Binding-site contacts:
Ligand atom C2 contacts residue ASN657 of chain 1.B at 2.5 Å.
Ligand atom C8 contacts residue HIS655 of chain 1.B at 3.6 Å.
Ligand atom C7 contacts residue ASN657 of chain 1.B at 3.1 Å.
Ligand atom C3 contacts residue ASN657 of chain 1.B at 3.8 Å.
Ligand atom C4 contacts residue ASN657 of chain 1.B at 4.2 Å.
Ligand atom C5 contacts residue ASN657 of chain 1.B at 3.7 Å.
Ligand atom N2 contacts residue ASN657 of chain 1.B at 2.9 Å (h-bond).
Ligand atom C1 contacts residue ASN657 of chain 1.B at 1.4 Å.
Ligand atom O5 contacts residue ASN657 of chain 1.B at 2.4 Å (h-bond).
Ligand atom C8 contacts residue ASN657 of chain 1.B at 4.3 Å.
Ligand atom C8 contacts residue VAL656 of chain 1.B at 4.5 Å (hydrophobic).
Ligand atom O7 contacts residue ASN657 of chain 1.B at 3.0 Å (h-bond).

Sequence of chain 1.B:
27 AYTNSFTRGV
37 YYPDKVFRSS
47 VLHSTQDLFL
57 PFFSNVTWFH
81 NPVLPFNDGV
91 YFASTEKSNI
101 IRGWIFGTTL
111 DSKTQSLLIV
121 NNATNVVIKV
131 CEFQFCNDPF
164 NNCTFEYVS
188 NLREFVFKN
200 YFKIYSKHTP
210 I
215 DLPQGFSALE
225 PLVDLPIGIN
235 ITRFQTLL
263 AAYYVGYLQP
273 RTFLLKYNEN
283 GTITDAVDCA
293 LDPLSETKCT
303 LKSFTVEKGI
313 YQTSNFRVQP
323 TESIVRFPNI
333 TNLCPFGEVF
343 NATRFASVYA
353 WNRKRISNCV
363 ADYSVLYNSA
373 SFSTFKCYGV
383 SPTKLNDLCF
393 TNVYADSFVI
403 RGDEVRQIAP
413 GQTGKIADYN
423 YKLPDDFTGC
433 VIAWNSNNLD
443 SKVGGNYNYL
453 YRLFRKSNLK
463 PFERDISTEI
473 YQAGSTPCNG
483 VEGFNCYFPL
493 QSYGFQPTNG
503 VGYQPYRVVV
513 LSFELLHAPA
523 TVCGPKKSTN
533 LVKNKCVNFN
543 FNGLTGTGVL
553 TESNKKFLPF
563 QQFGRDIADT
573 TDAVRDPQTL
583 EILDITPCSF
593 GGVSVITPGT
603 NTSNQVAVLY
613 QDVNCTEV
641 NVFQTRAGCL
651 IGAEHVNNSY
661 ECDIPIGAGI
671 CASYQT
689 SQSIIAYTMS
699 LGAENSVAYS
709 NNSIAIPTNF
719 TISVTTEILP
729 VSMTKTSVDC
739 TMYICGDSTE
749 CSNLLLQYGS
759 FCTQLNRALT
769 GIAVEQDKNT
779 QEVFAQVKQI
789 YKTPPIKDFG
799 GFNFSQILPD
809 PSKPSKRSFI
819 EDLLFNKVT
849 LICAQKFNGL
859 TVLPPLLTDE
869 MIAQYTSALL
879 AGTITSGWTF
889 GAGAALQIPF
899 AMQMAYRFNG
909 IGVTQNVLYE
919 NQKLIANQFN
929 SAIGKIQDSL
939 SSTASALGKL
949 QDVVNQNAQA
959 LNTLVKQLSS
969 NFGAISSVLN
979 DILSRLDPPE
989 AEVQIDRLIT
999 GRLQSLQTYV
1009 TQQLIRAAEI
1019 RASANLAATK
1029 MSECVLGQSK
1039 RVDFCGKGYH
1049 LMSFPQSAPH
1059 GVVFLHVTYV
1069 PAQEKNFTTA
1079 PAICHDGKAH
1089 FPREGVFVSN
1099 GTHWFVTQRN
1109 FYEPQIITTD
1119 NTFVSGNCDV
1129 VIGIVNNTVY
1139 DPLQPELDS

The protein below binds the small molecule below.
Small molecule (SMILES): CC(=O)N[C@@H]1[C@@H](O)[C@H](O)[C@@H](CO)O[C@H]1O